Sequence of chain 1.C:
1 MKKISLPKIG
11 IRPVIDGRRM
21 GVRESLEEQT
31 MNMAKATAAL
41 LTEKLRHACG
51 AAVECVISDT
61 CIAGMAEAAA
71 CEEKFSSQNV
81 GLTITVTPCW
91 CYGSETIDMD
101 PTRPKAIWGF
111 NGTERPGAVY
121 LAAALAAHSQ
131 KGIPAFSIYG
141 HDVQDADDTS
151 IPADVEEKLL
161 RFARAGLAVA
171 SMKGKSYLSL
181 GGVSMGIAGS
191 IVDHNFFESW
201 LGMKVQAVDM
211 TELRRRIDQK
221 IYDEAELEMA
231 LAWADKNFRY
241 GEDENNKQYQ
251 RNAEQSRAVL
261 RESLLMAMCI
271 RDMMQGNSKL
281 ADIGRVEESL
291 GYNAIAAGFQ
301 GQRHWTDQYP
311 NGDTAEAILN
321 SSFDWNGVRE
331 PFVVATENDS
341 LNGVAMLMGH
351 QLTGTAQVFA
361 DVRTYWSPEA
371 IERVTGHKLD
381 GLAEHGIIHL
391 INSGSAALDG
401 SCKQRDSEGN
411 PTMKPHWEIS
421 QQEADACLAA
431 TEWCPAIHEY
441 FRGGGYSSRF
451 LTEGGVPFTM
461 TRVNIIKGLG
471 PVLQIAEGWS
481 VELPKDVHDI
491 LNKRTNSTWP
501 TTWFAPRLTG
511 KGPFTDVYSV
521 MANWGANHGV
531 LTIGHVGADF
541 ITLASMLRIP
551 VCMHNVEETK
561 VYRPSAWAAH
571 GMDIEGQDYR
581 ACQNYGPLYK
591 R

Binding-site contacts:
Ligand atom O4 contacts residue GLU337 of chain 1.C at 3.4 Å (salt-bridge).
Ligand atom C4 contacts residue SER393 of chain 1.C at 4.1 Å.
Ligand atom O5 contacts residue TYR440 of chain 1.C at 4.1 Å.
Ligand atom O2 contacts residue ASP361 of chain 1.C at 2.9 Å (salt-bridge).
Ligand atom O1 contacts residue ASN527 of chain 1.C at 3.0 Å (h-bond).
Ligand atom O1 contacts residue GLU337 of chain 1.C at 3.2 Å (salt-bridge).
Ligand atom C2 contacts residue MN1 of chain 1.L at 3.1 Å.
Ligand atom O5 contacts residue TRP90 of chain 1.B at 3.6 Å.
Ligand atom O5 contacts residue GLN302 of chain 1.C at 3.6 Å (h-bond).
Ligand atom C5 contacts residue TRP90 of chain 1.B at 4.2 Å (hydrophobic).
Ligand atom C2 contacts residue GLU337 of chain 1.C at 3.0 Å.
Ligand atom O5 contacts residue ARG18 of chain 1.B at 3.0 Å (salt-bridge).
Ligand atom O5 contacts residue MET185 of chain 1.C at 3.5 Å.
Ligand atom C6 contacts residue GLN302 of chain 1.C at 4.3 Å.
Ligand atom O1 contacts residue HIS528 of chain 1.C at 3.2 Å (h-bond).
Ligand atom O1 contacts residue MN1 of chain 1.L at 2.3 Å.
Ligand atom C3 contacts residue GLU337 of chain 1.C at 4.2 Å.
Ligand atom O1 contacts residue ILE187 of chain 1.C at 4.1 Å.
Ligand atom C5 contacts residue GLN302 of chain 1.C at 4.3 Å.
Ligand atom C3 contacts residue TRP90 of chain 1.B at 4.0 Å (hydrophobic).
Ligand atom C1 contacts residue ILE187 of chain 1.C at 4.2 Å (hydrophobic).
Ligand atom C1 contacts residue GLU337 of chain 1.C at 3.4 Å.
Ligand atom C4 contacts residue GLN302 of chain 1.C at 4.0 Å.
Ligand atom O2 contacts residue MN1 of chain 1.L at 2.4 Å.
Ligand atom C2 contacts residue SER393 of chain 1.C at 4.2 Å.
Ligand atom O2 contacts residue SER393 of chain 1.C at 3.7 Å.
Ligand atom O4 contacts residue GLN302 of chain 1.C at 2.8 Å (h-bond).
Ligand atom C1 contacts residue ASP361 of chain 1.C at 4.0 Å.
Ligand atom O1 contacts residue TRP90 of chain 1.B at 4.0 Å.
Ligand atom O4 contacts residue SER393 of chain 1.C at 3.9 Å.
Ligand atom C1 contacts residue MN1 of chain 1.L at 3.2 Å.
Ligand atom C1 contacts residue TRP90 of chain 1.B at 3.4 Å (hydrophobic).
Ligand atom O2 contacts residue GLU337 of chain 1.C at 3.5 Å (salt-bridge).
Ligand atom C2 contacts residue ASP361 of chain 1.C at 4.1 Å.
Ligand atom C5 contacts residue TYR440 of chain 1.C at 4.3 Å (hydrophobic).
Ligand atom C1 contacts residue ASN527 of chain 1.C at 3.9 Å.
Ligand atom O1 contacts residue ASP361 of chain 1.C at 3.0 Å (salt-bridge).
Ligand atom O3 contacts residue TRP90 of chain 1.B at 4.0 Å.
Ligand atom C6 contacts residue TYR440 of chain 1.C at 3.6 Å (hydrophobic).
Ligand atom C6 contacts residue TRP499 of chain 1.C at 3.9 Å (hydrophobic).

Sequence of chain 1.B:
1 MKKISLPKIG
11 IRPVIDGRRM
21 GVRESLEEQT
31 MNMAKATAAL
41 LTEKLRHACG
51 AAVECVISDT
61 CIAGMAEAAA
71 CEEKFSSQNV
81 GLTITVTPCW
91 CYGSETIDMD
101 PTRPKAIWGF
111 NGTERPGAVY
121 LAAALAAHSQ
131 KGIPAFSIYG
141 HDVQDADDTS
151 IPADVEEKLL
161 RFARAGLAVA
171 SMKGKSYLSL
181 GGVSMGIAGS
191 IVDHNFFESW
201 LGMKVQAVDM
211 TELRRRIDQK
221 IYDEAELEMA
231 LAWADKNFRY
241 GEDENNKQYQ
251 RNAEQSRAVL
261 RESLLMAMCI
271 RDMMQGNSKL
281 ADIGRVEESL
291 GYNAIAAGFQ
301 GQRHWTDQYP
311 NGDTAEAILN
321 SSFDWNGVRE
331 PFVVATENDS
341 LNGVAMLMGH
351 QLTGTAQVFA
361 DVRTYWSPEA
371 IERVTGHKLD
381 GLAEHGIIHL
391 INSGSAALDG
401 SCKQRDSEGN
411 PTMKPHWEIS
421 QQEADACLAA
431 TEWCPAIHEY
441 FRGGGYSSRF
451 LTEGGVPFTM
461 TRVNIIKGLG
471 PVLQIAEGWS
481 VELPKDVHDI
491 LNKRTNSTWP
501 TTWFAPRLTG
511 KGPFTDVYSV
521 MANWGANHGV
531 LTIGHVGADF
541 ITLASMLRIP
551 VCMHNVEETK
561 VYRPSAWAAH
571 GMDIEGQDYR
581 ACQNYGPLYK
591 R

A protein and the small-molecule ligand that binds it are described below.
Small molecule (SMILES): C[C@H](O)[C@@H](O)[C@@H](O)[C@H](O)CO